Binding-site contacts:
Ligand atom O9 contacts residue TYR91 of chain 1.E at 3.0 Å (h-bond).
Ligand atom C9 contacts residue HIS179 of chain 1.E at 3.5 Å.
Ligand atom C8 contacts residue ASN139 of chain 1.E at 3.2 Å.
Ligand atom C11 contacts residue TRP147 of chain 1.E at 3.7 Å (hydrophobic).
Ligand atom C5 contacts residue GLN222 of chain 1.E at 3.6 Å.
Ligand atom O9 contacts residue HIS179 of chain 1.E at 3.6 Å (h-bond).
Ligand atom O1B contacts residue ARG131 of chain 1.E at 3.8 Å.
Ligand atom C7 contacts residue TRP147 of chain 1.E at 3.7 Å (hydrophobic).
Ligand atom O3 contacts residue ASN139 of chain 1.E at 3.4 Å (h-bond).
Ligand atom C4 contacts residue GLY221 of chain 1.E at 3.2 Å.
Ligand atom C10 contacts residue THR129 of chain 1.E at 3.8 Å.
Ligand atom N5 contacts residue THR129 of chain 1.E at 2.9 Å (h-bond).
Ligand atom O4 contacts residue THR129 of chain 1.E at 3.5 Å (h-bond).
Ligand atom O1A contacts residue ARG131 of chain 1.E at 3.0 Å (salt-bridge).
Ligand atom O3 contacts residue ARG131 of chain 1.E at 3.3 Å.
Ligand atom O2 contacts residue ARG131 of chain 1.E at 3.7 Å.
Ligand atom O1B contacts residue THR130 of chain 1.E at 2.7 Å (h-bond).
Ligand atom C1 contacts residue ARG131 of chain 1.E at 3.8 Å.
Ligand atom O8 contacts residue GLN222 of chain 1.E at 2.9 Å (h-bond).
Ligand atom O10 contacts residue LEU190 of chain 1.E at 3.7 Å.
Ligand atom C9 contacts residue TYR91 of chain 1.E at 3.3 Å (hydrophobic).
Ligand atom O5 contacts residue ARG131 of chain 1.E at 3.6 Å.
Ligand atom C2 contacts residue ARG131 of chain 1.E at 3.6 Å.
Ligand atom O3 contacts residue GLY221 of chain 1.E at 2.7 Å (h-bond).
Ligand atom O1B contacts residue GLN222 of chain 1.E at 3.1 Å (h-bond).
Ligand atom C5 contacts residue THR129 of chain 1.E at 3.7 Å.
Ligand atom C8 contacts residue TYR91 of chain 1.E at 3.8 Å (hydrophobic).
Ligand atom C11 contacts residue GLY128 of chain 1.E at 3.5 Å.
Ligand atom C4 contacts residue THR129 of chain 1.E at 3.3 Å.
Ligand atom C3 contacts residue GLY221 of chain 1.E at 3.0 Å.
Ligand atom O8 contacts residue TRP147 of chain 1.E at 3.7 Å.
Ligand atom C4 contacts residue GLN222 of chain 1.E at 3.8 Å.
Ligand atom O9 contacts residue GLU186 of chain 1.E at 2.4 Å (salt-bridge).
Ligand atom C1 contacts residue THR130 of chain 1.E at 3.6 Å.
Ligand atom C1 contacts residue GLN222 of chain 1.E at 3.7 Å.
Ligand atom O8 contacts residue TYR91 of chain 1.E at 3.0 Å (h-bond).
Ligand atom C9 contacts residue GLU186 of chain 1.E at 3.0 Å.
Ligand atom C7 contacts residue ASN139 of chain 1.E at 3.6 Å.
Ligand atom C11 contacts residue THR129 of chain 1.E at 3.8 Å.
Ligand atom C4 contacts residue ARG131 of chain 1.E at 3.7 Å.

Sequence of chain 1.E:
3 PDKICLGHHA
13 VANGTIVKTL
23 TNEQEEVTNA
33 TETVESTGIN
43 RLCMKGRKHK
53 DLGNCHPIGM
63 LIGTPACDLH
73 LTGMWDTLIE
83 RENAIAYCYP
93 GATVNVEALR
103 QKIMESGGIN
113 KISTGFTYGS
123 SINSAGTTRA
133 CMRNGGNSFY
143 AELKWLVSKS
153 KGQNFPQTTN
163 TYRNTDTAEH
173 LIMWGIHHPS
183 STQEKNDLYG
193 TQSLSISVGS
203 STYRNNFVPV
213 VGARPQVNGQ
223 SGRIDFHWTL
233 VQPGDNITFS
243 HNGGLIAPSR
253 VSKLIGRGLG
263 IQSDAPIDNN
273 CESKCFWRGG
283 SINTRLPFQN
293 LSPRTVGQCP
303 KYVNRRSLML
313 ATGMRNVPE

A protein and the small-molecule ligand that binds it are described below.
Small molecule (SMILES): CC(=O)N[C@@H]1[C@@H](O)[C@H](O[C@@H]2O[C@H](CO[C@]3(C(=O)O)C[C@H](O)[C@@H](NC(C)=O)[C@H]([C@H](O)[C@H](O)CO)O3)[C@H](O)[C@H](O)[C@H]2O)[C@@H](CO)O[C@H]1O